Binding-site contacts:
Ligand atom O5 contacts residue ARG106 of chain 1.B at 3.5 Å.
Ligand atom N1 contacts residue LEU134 of chain 1.B at 2.8 Å (h-bond).
Ligand atom N1 contacts residue GLU81 of chain 1.B at 2.9 Å (salt-bridge).
Ligand atom O2 contacts residue TYR107 of chain 1.B at 3.4 Å.
Ligand atom N3 contacts residue ASN256 of chain 1.B at 2.9 Å (h-bond).
Ligand atom C12 contacts residue TYR73 of chain 1.B at 3.0 Å (hydrophobic).
Ligand atom N2 contacts residue TYR107 of chain 1.B at 3.0 Å (h-bond).
Ligand atom O1 contacts residue THR137 of chain 1.B at 3.0 Å (h-bond).
Ligand atom O1 contacts residue PRO135 of chain 1.B at 3.5 Å.
Ligand atom O3 contacts residue ALA196 of chain 1.B at 3.0 Å (h-bond).
Ligand atom C4 contacts residue TYR107 of chain 1.B at 3.5 Å (hydrophobic).
Ligand atom O6 contacts residue ASN256 of chain 1.B at 2.8 Å (h-bond).
Ligand atom C3 contacts residue GLU81 of chain 1.B at 3.5 Å.
Ligand atom O4 contacts residue ALA196 of chain 1.B at 2.8 Å (h-bond).
Ligand atom C1 contacts residue GLU81 of chain 1.B at 3.4 Å.
Ligand atom C1 contacts residue TYR107 of chain 1.B at 3.5 Å (hydrophobic).
Ligand atom O4 contacts residue ALA195 of chain 1.B at 3.4 Å.
Ligand atom O4 contacts residue ARG221 of chain 1.B at 2.8 Å (salt-bridge).
Ligand atom C7 contacts residue ASN256 of chain 1.B at 3.3 Å.
Ligand atom O3 contacts residue ALA195 of chain 1.B at 3.6 Å.
Ligand atom O5 contacts residue ASN255 of chain 1.B at 3.0 Å (h-bond).
Ligand atom C11 contacts residue ASN255 of chain 1.B at 3.5 Å.
Ligand atom C contacts residue THR137 of chain 1.B at 3.5 Å.
Ligand atom O2 contacts residue PHE128 of chain 1.B at 3.4 Å.
Ligand atom O5 contacts residue VAL254 of chain 1.B at 3.5 Å.
Ligand atom C9 contacts residue TYR107 of chain 1.B at 3.6 Å (hydrophobic).
Ligand atom O3 contacts residue LEU197 of chain 1.B at 3.0 Å (h-bond).
Ligand atom O8 contacts residue TYR73 of chain 1.B at 2.5 Å (h-bond).
Ligand atom O1 contacts residue LEU134 of chain 1.B at 3.6 Å.
Ligand atom N1 contacts residue GLY131 of chain 1.B at 2.8 Å (h-bond).
Ligand atom C5 contacts residue ALA196 of chain 1.B at 3.3 Å (hydrophobic).
Ligand atom C7 contacts residue TYR107 of chain 1.B at 3.4 Å (hydrophobic).
Ligand atom O2 contacts residue ARG221 of chain 1.B at 3.2 Å (salt-bridge).
Ligand atom O2 contacts residue THR137 of chain 1.B at 2.6 Å (h-bond).
Ligand atom O8 contacts residue ASN255 of chain 1.B at 2.8 Å (h-bond).
Ligand atom C6 contacts residue ASN256 of chain 1.B at 3.4 Å.
Ligand atom O6 contacts residue ASN255 of chain 1.B at 3.1 Å (h-bond).
Ligand atom C10 contacts residue PHE103 of chain 1.B at 3.6 Å (hydrophobic).
Ligand atom O1 contacts residue LEU136 of chain 1.B at 3.1 Å (h-bond).
Ligand atom O7 contacts residue TYR73 of chain 1.B at 2.9 Å (h-bond).

A small-molecule ligand and the protein it binds are described below.
Small molecule (SMILES): N[C@@H](CCN[C@@H](CCN[C@@H](CCC(=O)O)C(=O)O)C(=O)O)C(=O)O

Sequence of chain 1.B:
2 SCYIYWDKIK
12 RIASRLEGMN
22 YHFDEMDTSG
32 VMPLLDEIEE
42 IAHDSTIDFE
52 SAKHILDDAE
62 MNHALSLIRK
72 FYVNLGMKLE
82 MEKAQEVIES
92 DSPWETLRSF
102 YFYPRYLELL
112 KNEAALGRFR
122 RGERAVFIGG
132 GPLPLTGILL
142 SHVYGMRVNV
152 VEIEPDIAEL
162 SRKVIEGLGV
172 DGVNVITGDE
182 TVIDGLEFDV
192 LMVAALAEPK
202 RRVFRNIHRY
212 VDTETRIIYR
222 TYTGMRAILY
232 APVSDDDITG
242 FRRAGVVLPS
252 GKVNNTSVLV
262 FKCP